Sequence of chain 1.E:
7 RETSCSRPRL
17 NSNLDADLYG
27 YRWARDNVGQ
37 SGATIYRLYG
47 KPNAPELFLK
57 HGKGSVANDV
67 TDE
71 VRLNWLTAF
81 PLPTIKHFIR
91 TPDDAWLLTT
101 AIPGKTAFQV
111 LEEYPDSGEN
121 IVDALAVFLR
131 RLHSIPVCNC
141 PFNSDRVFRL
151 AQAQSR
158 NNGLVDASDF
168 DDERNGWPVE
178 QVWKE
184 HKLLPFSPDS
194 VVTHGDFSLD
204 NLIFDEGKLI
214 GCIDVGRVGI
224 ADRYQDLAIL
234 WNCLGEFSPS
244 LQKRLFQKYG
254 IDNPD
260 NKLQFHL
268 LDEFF

Binding-site contacts:
Ligand atom C2 contacts residue ILE216 of chain 1.F at 4.0 Å (hydrophobic).
Ligand atom CAS contacts residue ILE216 of chain 1.F at 3.5 Å (hydrophobic).
Ligand atom C6 contacts residue PHE54 of chain 1.F at 3.7 Å (hydrophobic).
Ligand atom CAI contacts residue PHE54 of chain 1.F at 4.1 Å (hydrophobic).
Ligand atom NAD contacts residue ILE102 of chain 1.F at 3.1 Å (h-bond).
Ligand atom CAF contacts residue PHE54 of chain 1.F at 3.5 Å (hydrophobic).
Ligand atom CAI contacts residue ARG7 of chain 1.E at 4.0 Å.
Ligand atom CAE contacts residue PHE54 of chain 1.F at 3.9 Å (hydrophobic).
Ligand atom C5 contacts residue ILE216 of chain 1.F at 3.8 Å (hydrophobic).
Ligand atom N3 contacts residue ILE216 of chain 1.F at 4.1 Å.
Ligand atom N1 contacts residue ALA101 of chain 1.F at 3.6 Å.
Ligand atom CAF contacts residue ASP32 of chain 1.F at 3.2 Å.
Ligand atom CAE contacts residue ASP32 of chain 1.F at 3.3 Å.
Ligand atom C2 contacts residue ALA101 of chain 1.F at 3.7 Å (hydrophobic).
Ligand atom C5 contacts residue PHE54 of chain 1.F at 3.7 Å (hydrophobic).
Ligand atom N3 contacts residue PHE54 of chain 1.F at 3.4 Å.
Ligand atom NAX contacts residue ILE216 of chain 1.F at 3.8 Å.
Ligand atom C2 contacts residue PRO83 of chain 1.F at 4.0 Å (hydrophobic).
Ligand atom CAE contacts residue ARG7 of chain 1.E at 3.4 Å.
Ligand atom CAU contacts residue PHE54 of chain 1.F at 3.9 Å (hydrophobic).
Ligand atom CAM contacts residue ILE216 of chain 1.F at 3.9 Å (hydrophobic).
Ligand atom CAG contacts residue GLY104 of chain 1.F at 3.5 Å.
Ligand atom CAA contacts residue PHE54 of chain 1.F at 3.6 Å (hydrophobic).
Ligand atom C6 contacts residue ILE102 of chain 1.F at 3.9 Å (hydrophobic).
Ligand atom CAF contacts residue ARG7 of chain 1.E at 3.2 Å.
Ligand atom C4 contacts residue ILE216 of chain 1.F at 3.9 Å (hydrophobic).
Ligand atom C4 contacts residue PHE54 of chain 1.F at 3.7 Å (hydrophobic).
Ligand atom NAP contacts residue ILE216 of chain 1.F at 3.5 Å.
Ligand atom CAK contacts residue PHE54 of chain 1.F at 3.7 Å (hydrophobic).
Ligand atom CAT contacts residue PHE54 of chain 1.F at 4.1 Å (hydrophobic).
Ligand atom CAK contacts residue ARG7 of chain 1.E at 3.8 Å.
Ligand atom N1 contacts residue ILE102 of chain 1.F at 2.8 Å (h-bond).
Ligand atom CAB contacts residue ILE41 of chain 1.F at 3.8 Å (hydrophobic).
Ligand atom CAC contacts residue ASP217 of chain 1.F at 3.9 Å.
Ligand atom C2 contacts residue PHE54 of chain 1.F at 3.5 Å (hydrophobic).
Ligand atom N1 contacts residue PHE54 of chain 1.F at 3.7 Å.
Ligand atom C2 contacts residue ILE102 of chain 1.F at 3.5 Å (hydrophobic).
Ligand atom C2 contacts residue THR100 of chain 1.F at 3.7 Å.
Ligand atom NAD contacts residue ILE206 of chain 1.F at 3.8 Å.
Ligand atom N1 contacts residue ILE216 of chain 1.F at 4.1 Å.

Sequence of chain 1.F:
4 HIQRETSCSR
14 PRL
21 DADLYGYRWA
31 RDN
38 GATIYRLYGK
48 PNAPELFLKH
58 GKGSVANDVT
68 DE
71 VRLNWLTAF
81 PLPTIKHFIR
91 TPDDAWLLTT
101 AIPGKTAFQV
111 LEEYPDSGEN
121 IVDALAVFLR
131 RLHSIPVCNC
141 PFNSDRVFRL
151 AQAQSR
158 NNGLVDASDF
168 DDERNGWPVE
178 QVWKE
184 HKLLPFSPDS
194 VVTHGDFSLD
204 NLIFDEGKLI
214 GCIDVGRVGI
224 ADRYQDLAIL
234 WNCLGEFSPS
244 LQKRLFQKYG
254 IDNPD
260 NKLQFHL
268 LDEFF

This small molecule binds to this protein.
Small molecule (SMILES): CC(C)(C)n1nc(Cc2cccc3ccccc23)c2c(N)ncnc21